The protein below binds the small molecule below.
Small molecule (SMILES): CC(=O)N[C@@H]1[C@@H](O)[C@H](O)[C@@H](CO)O[C@H]1O

Sequence of chain 1.A:
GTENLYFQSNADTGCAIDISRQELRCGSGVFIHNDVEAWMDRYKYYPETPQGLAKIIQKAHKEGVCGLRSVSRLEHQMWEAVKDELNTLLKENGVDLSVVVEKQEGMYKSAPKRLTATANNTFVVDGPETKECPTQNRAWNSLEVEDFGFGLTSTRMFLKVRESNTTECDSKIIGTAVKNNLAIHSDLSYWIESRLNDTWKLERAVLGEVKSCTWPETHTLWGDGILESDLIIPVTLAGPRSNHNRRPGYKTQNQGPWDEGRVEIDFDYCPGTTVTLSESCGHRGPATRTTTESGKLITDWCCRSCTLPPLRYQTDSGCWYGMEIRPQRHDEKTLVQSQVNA

Binding-site contacts:
Ligand atom C1 contacts residue ASN200 of chain 1.A at 1.4 Å.
Ligand atom C7 contacts residue PRO126 of chain 1.A at 4.5 Å (hydrophobic).
Ligand atom O7 contacts residue ASN200 of chain 1.A at 3.0 Å (h-bond).
Ligand atom O5 contacts residue ASN200 of chain 1.A at 2.4 Å (h-bond).
Ligand atom C3 contacts residue ASN200 of chain 1.A at 3.8 Å.
Ligand atom N2 contacts residue PRO126 of chain 1.A at 4.2 Å.
Ligand atom C8 contacts residue PRO126 of chain 1.A at 3.8 Å (hydrophobic).
Ligand atom C8 contacts residue ASN200 of chain 1.A at 4.2 Å.
Ligand atom N2 contacts residue ASN200 of chain 1.A at 2.8 Å (h-bond).
Ligand atom C2 contacts residue ASN200 of chain 1.A at 2.4 Å.
Ligand atom C7 contacts residue ASN200 of chain 1.A at 3.1 Å.
Ligand atom C5 contacts residue ASN200 of chain 1.A at 3.7 Å.
Ligand atom C8 contacts residue ARG128 of chain 1.A at 4.4 Å.
Ligand atom C4 contacts residue ASN200 of chain 1.A at 4.2 Å.